The small molecule below binds the protein below.
Small molecule (SMILES): Cc1cn([C@H]2C[C@H](O)[C@@H](COP(=O)(O)NP(=O)(O)OP(=O)(O)O)O2)c(=O)[nH]c1=O

Sequence of chain 1.H:
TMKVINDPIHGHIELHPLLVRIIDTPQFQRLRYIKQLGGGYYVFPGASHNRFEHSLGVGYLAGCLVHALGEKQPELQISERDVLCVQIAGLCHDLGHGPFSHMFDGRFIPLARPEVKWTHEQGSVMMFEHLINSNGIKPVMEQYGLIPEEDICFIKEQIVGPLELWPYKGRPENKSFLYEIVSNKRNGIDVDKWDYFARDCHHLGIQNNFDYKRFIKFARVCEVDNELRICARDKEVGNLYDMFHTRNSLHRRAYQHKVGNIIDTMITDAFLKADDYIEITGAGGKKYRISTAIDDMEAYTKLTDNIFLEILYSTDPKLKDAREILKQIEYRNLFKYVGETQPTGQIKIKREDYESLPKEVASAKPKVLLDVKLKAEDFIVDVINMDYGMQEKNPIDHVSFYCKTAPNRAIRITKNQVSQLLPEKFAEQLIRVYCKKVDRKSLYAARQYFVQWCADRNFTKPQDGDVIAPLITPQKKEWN

Binding-site contacts:
Ligand atom O1B contacts residue HIS109 of chain 1.H at 3.4 Å (h-bond).
Ligand atom O1B contacts residue HIS127 of chain 1.H at 3.4 Å.
Ligand atom O1A contacts residue ASP101 of chain 1.H at 2.8 Å (salt-bridge).
Ligand atom O4 contacts residue GLN269 of chain 1.H at 3.3 Å (h-bond).
Ligand atom C3' contacts residue ASP213 of chain 1.H at 3.4 Å.
Ligand atom O2B contacts residue ASP205 of chain 1.H at 3.0 Å (salt-bridge).
Ligand atom O4' contacts residue ARG58 of chain 1.H at 3.3 Å (salt-bridge).
Ligand atom C2' contacts residue TYR268 of chain 1.H at 3.5 Å (hydrophobic).
Ligand atom PA contacts residue ARG58 of chain 1.H at 3.4 Å.
Ligand atom PA contacts residue ASP101 of chain 1.H at 3.4 Å.
Ligand atom O2 contacts residue HIS109 of chain 1.H at 3.4 Å.
Ligand atom PA contacts residue FE1 of chain 1.MB at 3.0 Å.
Ligand atom PB contacts residue MG1 of chain 1.NB at 3.5 Å.
Ligand atom O2A contacts residue HIS104 of chain 1.H at 3.1 Å (h-bond).
Ligand atom O4' contacts residue HIS109 of chain 1.H at 3.2 Å.
Ligand atom PG contacts residue MG1 of chain 1.NB at 3.5 Å.
Ligand atom O1A contacts residue ARG58 of chain 1.H at 2.9 Å (salt-bridge).
Ligand atom O3G contacts residue ARG260 of chain 1.H at 3.5 Å (salt-bridge).
Ligand atom C4' contacts residue ARG58 of chain 1.H at 3.4 Å.
Ligand atom O2A contacts residue FE1 of chain 1.MB at 3.4 Å.
Ligand atom O2A contacts residue HIS127 of chain 1.H at 2.9 Å (h-bond).
Ligand atom O1A contacts residue HIS61 of chain 1.H at 3.1 Å (h-bond).
Ligand atom O4 contacts residue TYR268 of chain 1.H at 3.2 Å (h-bond).
Ligand atom O1A contacts residue FE1 of chain 1.MB at 1.8 Å.
Ligand atom O2B contacts residue MG1 of chain 1.NB at 2.1 Å.
Ligand atom O1A contacts residue ASP205 of chain 1.H at 2.9 Å (salt-bridge).
Ligand atom O2A contacts residue ASP101 of chain 1.H at 3.1 Å (salt-bridge).
Ligand atom N3A contacts residue ASP205 of chain 1.H at 3.0 Å (salt-bridge).
Ligand atom O1G contacts residue ARG260 of chain 1.H at 3.2 Å (salt-bridge).
Ligand atom O2A contacts residue ARG58 of chain 1.H at 3.5 Å (salt-bridge).
Ligand atom PA contacts residue ASP205 of chain 1.H at 3.5 Å.
Ligand atom O3' contacts residue GLN43 of chain 1.H at 3.2 Å (h-bond).
Ligand atom O5' contacts residue ARG58 of chain 1.H at 3.1 Å (salt-bridge).
Ligand atom O2G contacts residue MG1 of chain 1.NB at 2.2 Å.
Ligand atom C5M contacts residue LEU44 of chain 1.H at 3.2 Å (hydrophobic).
Ligand atom O3' contacts residue ASP213 of chain 1.H at 2.5 Å (salt-bridge).
Ligand atom PG contacts residue LYS206 of chain 1.H at 3.5 Å.
Ligand atom O1G contacts residue TYR209 of chain 1.H at 2.5 Å (h-bond).
Ligand atom O5' contacts residue HIS109 of chain 1.H at 3.4 Å (h-bond).
Ligand atom O2G contacts residue LYS206 of chain 1.H at 2.7 Å (salt-bridge).